Binding-site contacts:
Ligand atom O2G contacts residue LYS55 of chain 1.C at 2.2 Å.
Ligand atom N7 contacts residue THR288 of chain 1.C at 3.1 Å (h-bond).
Ligand atom O2G contacts residue SER63 of chain 1.C at 3.3 Å (h-bond).
Ligand atom O5' contacts residue YB1 of chain 1.K at 3.5 Å.
Ligand atom N6 contacts residue GLY287 of chain 1.C at 3.3 Å.
Ligand atom O1G contacts residue SER63 of chain 1.C at 3.1 Å (h-bond).
Ligand atom O3G contacts residue SER63 of chain 1.C at 2.8 Å (h-bond).
Ligand atom C8 contacts residue HIS286 of chain 1.C at 2.6 Å.
Ligand atom O1G contacts residue LYS55 of chain 1.C at 2.8 Å (salt-bridge).
Ligand atom N9 contacts residue HIS286 of chain 1.C at 3.5 Å.
Ligand atom PG contacts residue SER63 of chain 1.C at 3.2 Å.
Ligand atom PA contacts residue LYS55 of chain 1.C at 3.5 Å.
Ligand atom N6 contacts residue THR257 of chain 1.C at 3.0 Å (h-bond).
Ligand atom O1G contacts residue LYS62 of chain 1.C at 3.1 Å.
Ligand atom O1B contacts residue LYS62 of chain 1.C at 3.4 Å.
Ligand atom C4 contacts residue ASN292 of chain 1.C at 3.1 Å.
Ligand atom O3B contacts residue LYS55 of chain 1.C at 2.8 Å (salt-bridge).
Ligand atom O3A contacts residue ASP202 of chain 1.C at 3.4 Å (salt-bridge).
Ligand atom C5 contacts residue THR288 of chain 1.C at 3.6 Å.
Ligand atom C5' contacts residue ASP202 of chain 1.C at 3.3 Å.
Ligand atom C1' contacts residue ASN292 of chain 1.C at 3.1 Å.
Ligand atom O1G contacts residue LYS81 of chain 1.C at 3.4 Å (salt-bridge).
Ligand atom O1A contacts residue LYS55 of chain 1.C at 2.5 Å (salt-bridge).
Ligand atom N1 contacts residue THR257 of chain 1.C at 3.4 Å (h-bond).
Ligand atom O2B contacts residue ARG38 of chain 1.C at 2.6 Å (salt-bridge).
Ligand atom O2B contacts residue ASP202 of chain 1.C at 3.5 Å (salt-bridge).
Ligand atom N7 contacts residue HIS286 of chain 1.C at 2.7 Å (h-bond).
Ligand atom O5' contacts residue HIS286 of chain 1.C at 3.1 Å (h-bond).
Ligand atom C5' contacts residue HIS286 of chain 1.C at 3.6 Å.
Ligand atom O5' contacts residue ASP202 of chain 1.C at 3.2 Å (salt-bridge).
Ligand atom PB contacts residue ARG38 of chain 1.C at 3.5 Å.
Ligand atom C5' contacts residue YB1 of chain 1.K at 2.8 Å.
Ligand atom O3G contacts residue LYS81 of chain 1.C at 2.8 Å (salt-bridge).
Ligand atom C5 contacts residue HIS286 of chain 1.C at 3.4 Å.
Ligand atom N3 contacts residue ASN292 of chain 1.C at 3.2 Å (h-bond).
Ligand atom O1A contacts residue YB1 of chain 1.K at 3.4 Å.
Ligand atom N7 contacts residue GLY287 of chain 1.C at 3.5 Å (h-bond).
Ligand atom N6 contacts residue THR288 of chain 1.C at 2.9 Å (h-bond).
Ligand atom N9 contacts residue ASN292 of chain 1.C at 3.1 Å (h-bond).
Ligand atom PG contacts residue LYS55 of chain 1.C at 2.9 Å.

Sequence of chain 1.C:
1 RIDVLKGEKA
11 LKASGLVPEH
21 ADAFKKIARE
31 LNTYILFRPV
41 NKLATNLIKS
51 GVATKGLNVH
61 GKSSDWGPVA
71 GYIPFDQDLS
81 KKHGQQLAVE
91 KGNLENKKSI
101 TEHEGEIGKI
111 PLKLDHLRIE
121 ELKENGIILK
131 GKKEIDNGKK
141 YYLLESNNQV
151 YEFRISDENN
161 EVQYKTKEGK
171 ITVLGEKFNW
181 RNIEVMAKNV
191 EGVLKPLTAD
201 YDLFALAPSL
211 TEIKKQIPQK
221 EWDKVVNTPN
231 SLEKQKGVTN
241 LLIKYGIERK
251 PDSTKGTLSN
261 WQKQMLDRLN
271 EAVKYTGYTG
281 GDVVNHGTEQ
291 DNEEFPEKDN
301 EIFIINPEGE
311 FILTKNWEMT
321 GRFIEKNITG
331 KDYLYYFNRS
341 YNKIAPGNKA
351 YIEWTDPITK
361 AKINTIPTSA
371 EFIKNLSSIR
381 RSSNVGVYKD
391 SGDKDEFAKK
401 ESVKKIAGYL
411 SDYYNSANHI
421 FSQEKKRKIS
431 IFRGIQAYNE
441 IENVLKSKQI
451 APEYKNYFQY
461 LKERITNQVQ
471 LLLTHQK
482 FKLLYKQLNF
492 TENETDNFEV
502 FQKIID

A protein and the small-molecule ligand that binds it are described below.
Small molecule (SMILES): Nc1ncnc2c1ncn2CCOC[P](=O)(O)O[P](=O)(O)OP(=O)(O)O